Sequence of chain 5.E:
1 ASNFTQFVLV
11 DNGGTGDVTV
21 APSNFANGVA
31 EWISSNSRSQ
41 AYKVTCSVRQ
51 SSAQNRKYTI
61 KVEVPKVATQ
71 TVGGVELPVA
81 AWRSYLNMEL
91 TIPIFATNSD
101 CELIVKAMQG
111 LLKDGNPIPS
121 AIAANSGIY

The protein below binds the small molecule below.
Small molecule (SMILES): Nc1ccn([C@@H]2O[C@H](CO[P](=O)(O)O[C@H]3[C@@H](O)[C@H](n4ccc(N)nc4=O)O[C@@H]3CO[P](=O)(O)O[C@H]3[C@@H](O)[C@H](n4cnc5c(N)ncnc54)O[C@@H]3CO[P](=O)(O)O[C@H]3[C@@H](O)[C@H](n4ccc(N)nc4=O)O[C@@H]3CO[P](=O)(O)O[C@H]3[C@@H](O)[C@H](n4ccc(=O)[nH]c4=O)O[C@@H]3CO[P](=O)(O)O[C@H]3[C@@H](O)[C@H](n4cnc5c(N)ncnc54)O[C@@H]3CO[P](=O)(O)O[C@H]3[C@@H](O)[C@H](n4cnc5c(=O)nc(N)[nH]c54)O[C@@H]3CO[P](=O)(O)O[C@H]3[C@@H](O)[C@H](n4cnc5c(=O)nc(N)[nH]c54)O[C@@H]3CO)[C@@H](O)[C@H]2O)c(=O)n1

Binding-site contacts:
Ligand atom C5 contacts residue TYR85 of chain 5.E at 3.7 Å (hydrophobic).
Ligand atom O2 contacts residue ASN87 of chain 5.E at 3.3 Å (h-bond).
Ligand atom C5' contacts residue LYS61 of chain 5.E at 3.7 Å.
Ligand atom N1 contacts residue SER47 of chain 5.E at 2.9 Å (h-bond).
Ligand atom C2 contacts residue TYR85 of chain 5.E at 3.6 Å (hydrophobic).
Ligand atom C2' contacts residue GLU63 of chain 5.E at 3.5 Å.
Ligand atom C3' contacts residue GLU63 of chain 5.E at 3.7 Å.
Ligand atom N6 contacts residue THR59 of chain 5.E at 2.8 Å (h-bond).
Ligand atom O4' contacts residue LYS61 of chain 5.E at 2.8 Å (salt-bridge).
Ligand atom OP2 contacts residue TYR85 of chain 5.E at 2.6 Å (h-bond).
Ligand atom N6 contacts residue THR45 of chain 5.E at 2.7 Å (h-bond).
Ligand atom C3' contacts residue TYR85 of chain 5.E at 3.4 Å (hydrophobic).
Ligand atom N1 contacts residue TYR85 of chain 5.E at 3.5 Å.
Ligand atom C2 contacts residue SER47 of chain 5.E at 3.2 Å.
Ligand atom O5' contacts residue TYR85 of chain 5.E at 3.8 Å.
Ligand atom N3 contacts residue TYR85 of chain 5.E at 3.5 Å.
Ligand atom C1' contacts residue LYS61 of chain 5.E at 3.7 Å.
Ligand atom N9 contacts residue LYS61 of chain 5.E at 3.3 Å (salt-bridge).
Ligand atom C8 contacts residue THR45 of chain 5.E at 3.8 Å.
Ligand atom N6 contacts residue CYS46 of chain 5.E at 3.3 Å (h-bond).
Ligand atom C2' contacts residue TYR85 of chain 5.E at 3.4 Å (hydrophobic).
Ligand atom C6 contacts residue THR59 of chain 5.E at 3.6 Å.
Ligand atom P contacts residue TYR85 of chain 5.E at 3.6 Å.
Ligand atom C5 contacts residue LYS61 of chain 5.E at 3.8 Å.
Ligand atom C4 contacts residue LYS61 of chain 5.E at 3.7 Å.
Ligand atom N7 contacts residue LYS61 of chain 5.E at 3.3 Å.
Ligand atom OP2 contacts residue LYS43 of chain 5.E at 2.7 Å (salt-bridge).
Ligand atom C8 contacts residue LYS61 of chain 5.E at 3.4 Å.
Ligand atom N7 contacts residue THR45 of chain 5.E at 2.6 Å (h-bond).
Ligand atom C5 contacts residue THR45 of chain 5.E at 3.2 Å.
Ligand atom C4 contacts residue TYR85 of chain 5.E at 3.6 Å (hydrophobic).
Ligand atom N4 contacts residue TYR85 of chain 5.E at 3.8 Å.
Ligand atom O3' contacts residue TYR85 of chain 5.E at 3.8 Å.
Ligand atom C6 contacts residue TYR85 of chain 5.E at 3.6 Å (hydrophobic).
Ligand atom C6 contacts residue THR45 of chain 5.E at 3.3 Å.
Ligand atom C4' contacts residue TYR85 of chain 5.E at 3.2 Å (hydrophobic).
Ligand atom C5' contacts residue TYR85 of chain 5.E at 2.9 Å (hydrophobic).
Ligand atom N1 contacts residue THR59 of chain 5.E at 3.6 Å.
Ligand atom O2' contacts residue GLU63 of chain 5.E at 3.2 Å (salt-bridge).
Ligand atom O2' contacts residue TYR85 of chain 5.E at 3.4 Å.